The protein below binds the small molecule below.
Small molecule (SMILES): Cc1cn([C@H]2C[C@H](O)[C@@H](COP(=O)(O)OP(=O)(O)[C@H](Cl)P(=O)(O)O)O2)c(=O)[nH]c1=O

Sequence of chain 1.D:
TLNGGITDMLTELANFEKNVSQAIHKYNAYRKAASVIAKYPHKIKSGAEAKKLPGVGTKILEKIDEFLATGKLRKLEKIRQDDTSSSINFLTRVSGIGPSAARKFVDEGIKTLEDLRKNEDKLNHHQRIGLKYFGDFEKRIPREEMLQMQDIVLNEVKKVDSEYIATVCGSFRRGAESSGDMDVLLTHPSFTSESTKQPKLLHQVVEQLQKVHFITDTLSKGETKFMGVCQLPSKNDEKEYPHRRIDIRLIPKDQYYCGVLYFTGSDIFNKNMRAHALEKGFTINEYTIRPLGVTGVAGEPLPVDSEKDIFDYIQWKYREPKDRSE

Binding-site contacts:
Ligand atom C2' contacts residue TYR271 of chain 1.D at 3.4 Å (hydrophobic).
Ligand atom C5 contacts residue ASP276 of chain 1.D at 3.5 Å.
Ligand atom O3' contacts residue PHE272 of chain 1.D at 3.7 Å.
Ligand atom O1B contacts residue SER180 of chain 1.D at 3.0 Å (h-bond).
Ligand atom O2 contacts residue ASN279 of chain 1.D at 2.9 Å (h-bond).
Ligand atom PB contacts residue MG1 of chain 1.E at 3.2 Å.
Ligand atom O1B contacts residue MG1 of chain 1.E at 2.1 Å.
Ligand atom C4' contacts residue PHE272 of chain 1.D at 3.5 Å (hydrophobic).
Ligand atom O3G contacts residue SER188 of chain 1.D at 3.7 Å.
Ligand atom PA contacts residue MG1 of chain 1.E at 3.3 Å.
Ligand atom PG contacts residue MG1 of chain 1.E at 3.3 Å.
Ligand atom O1B contacts residue GLY179 of chain 1.D at 3.4 Å.
Ligand atom N3 contacts residue ASP276 of chain 1.D at 3.6 Å.
Ligand atom C1' contacts residue TYR271 of chain 1.D at 3.6 Å (hydrophobic).
Ligand atom O2 contacts residue TYR271 of chain 1.D at 3.4 Å.
Ligand atom O3G contacts residue SER180 of chain 1.D at 2.5 Å (h-bond).
Ligand atom O1A contacts residue NA1 of chain 1.F at 2.3 Å (h-bond).
Ligand atom O1G contacts residue MG1 of chain 1.E at 2.1 Å.
Ligand atom O3G contacts residue GLY189 of chain 1.D at 2.9 Å (h-bond).
Ligand atom O4' contacts residue PHE272 of chain 1.D at 3.7 Å.
Ligand atom C4 contacts residue ASP276 of chain 1.D at 3.4 Å.
Ligand atom PG contacts residue GLY189 of chain 1.D at 3.5 Å.
Ligand atom PA contacts residue NA1 of chain 1.F at 3.5 Å.
Ligand atom O2G contacts residue GLY189 of chain 1.D at 3.4 Å.
Ligand atom O1G contacts residue ASP190 of chain 1.D at 2.9 Å (salt-bridge).
Ligand atom O3' contacts residue GLY274 of chain 1.D at 3.4 Å.
Ligand atom C2' contacts residue ASN279 of chain 1.D at 3.5 Å.
Ligand atom O2B contacts residue ARG183 of chain 1.D at 2.8 Å (salt-bridge).
Ligand atom O2B contacts residue SER180 of chain 1.D at 3.7 Å.
Ligand atom O3' contacts residue THR273 of chain 1.D at 3.4 Å (h-bond).
Ligand atom O1A contacts residue ASP190 of chain 1.D at 3.3 Å (salt-bridge).
Ligand atom C2' contacts residue GLY274 of chain 1.D at 3.5 Å.
Ligand atom O3' contacts residue ARG183 of chain 1.D at 3.6 Å (salt-bridge).
Ligand atom O3A contacts residue MG1 of chain 1.E at 3.6 Å.
Ligand atom O3G contacts residue MG1 of chain 1.E at 3.7 Å.
Ligand atom O1A contacts residue ASP192 of chain 1.D at 2.8 Å (salt-bridge).
Ligand atom O1A contacts residue MG1 of chain 1.E at 2.2 Å.
Ligand atom O1B contacts residue ASP192 of chain 1.D at 3.0 Å (salt-bridge).
Ligand atom C5' contacts residue ASP192 of chain 1.D at 3.6 Å.
Ligand atom CL1 contacts residue ARG183 of chain 1.D at 3.3 Å.